Binding-site contacts:
Ligand atom C7 contacts residue ASN1074 of chain 1.E at 3.6 Å.
Ligand atom C8 contacts residue GLU1072 of chain 1.E at 3.2 Å.
Ligand atom C7 contacts residue GLU1072 of chain 1.E at 4.4 Å.
Ligand atom C3 contacts residue ASN1074 of chain 1.E at 3.9 Å.
Ligand atom O7 contacts residue ALA706 of chain 1.E at 4.2 Å.
Ligand atom C2 contacts residue ASN1074 of chain 1.E at 2.6 Å.
Ligand atom C5 contacts residue ALA706 of chain 1.E at 3.7 Å (hydrophobic).
Ligand atom C8 contacts residue LYS1073 of chain 1.E at 4.2 Å.
Ligand atom C8 contacts residue ASN1074 of chain 1.E at 4.4 Å.
Ligand atom N2 contacts residue ALA706 of chain 1.E at 4.2 Å.
Ligand atom O5 contacts residue ASN1074 of chain 1.E at 2.4 Å (h-bond).
Ligand atom C4 contacts residue ALA706 of chain 1.E at 4.3 Å (hydrophobic).
Ligand atom C4 contacts residue ASN1074 of chain 1.E at 4.3 Å.
Ligand atom O7 contacts residue ASN1074 of chain 1.E at 3.5 Å (h-bond).
Ligand atom C1 contacts residue ASN1074 of chain 1.E at 1.5 Å.
Ligand atom C7 contacts residue ALA706 of chain 1.E at 4.4 Å (hydrophobic).
Ligand atom O4 contacts residue ALA706 of chain 1.E at 3.8 Å.
Ligand atom N2 contacts residue ASN1074 of chain 1.E at 2.9 Å (h-bond).
Ligand atom C5 contacts residue ASN1074 of chain 1.E at 3.6 Å.
Ligand atom C6 contacts residue ALA706 of chain 1.E at 4.2 Å (hydrophobic).

A protein and the small-molecule ligand that binds it are described below.
Small molecule (SMILES): CC(=O)N[C@H]1[C@H](O[C@H]2[C@H](O)[C@@H](NC(C)=O)CO[C@@H]2CO)O[C@H](CO)[C@@H](O)[C@@H]1O

Sequence of chain 1.E:
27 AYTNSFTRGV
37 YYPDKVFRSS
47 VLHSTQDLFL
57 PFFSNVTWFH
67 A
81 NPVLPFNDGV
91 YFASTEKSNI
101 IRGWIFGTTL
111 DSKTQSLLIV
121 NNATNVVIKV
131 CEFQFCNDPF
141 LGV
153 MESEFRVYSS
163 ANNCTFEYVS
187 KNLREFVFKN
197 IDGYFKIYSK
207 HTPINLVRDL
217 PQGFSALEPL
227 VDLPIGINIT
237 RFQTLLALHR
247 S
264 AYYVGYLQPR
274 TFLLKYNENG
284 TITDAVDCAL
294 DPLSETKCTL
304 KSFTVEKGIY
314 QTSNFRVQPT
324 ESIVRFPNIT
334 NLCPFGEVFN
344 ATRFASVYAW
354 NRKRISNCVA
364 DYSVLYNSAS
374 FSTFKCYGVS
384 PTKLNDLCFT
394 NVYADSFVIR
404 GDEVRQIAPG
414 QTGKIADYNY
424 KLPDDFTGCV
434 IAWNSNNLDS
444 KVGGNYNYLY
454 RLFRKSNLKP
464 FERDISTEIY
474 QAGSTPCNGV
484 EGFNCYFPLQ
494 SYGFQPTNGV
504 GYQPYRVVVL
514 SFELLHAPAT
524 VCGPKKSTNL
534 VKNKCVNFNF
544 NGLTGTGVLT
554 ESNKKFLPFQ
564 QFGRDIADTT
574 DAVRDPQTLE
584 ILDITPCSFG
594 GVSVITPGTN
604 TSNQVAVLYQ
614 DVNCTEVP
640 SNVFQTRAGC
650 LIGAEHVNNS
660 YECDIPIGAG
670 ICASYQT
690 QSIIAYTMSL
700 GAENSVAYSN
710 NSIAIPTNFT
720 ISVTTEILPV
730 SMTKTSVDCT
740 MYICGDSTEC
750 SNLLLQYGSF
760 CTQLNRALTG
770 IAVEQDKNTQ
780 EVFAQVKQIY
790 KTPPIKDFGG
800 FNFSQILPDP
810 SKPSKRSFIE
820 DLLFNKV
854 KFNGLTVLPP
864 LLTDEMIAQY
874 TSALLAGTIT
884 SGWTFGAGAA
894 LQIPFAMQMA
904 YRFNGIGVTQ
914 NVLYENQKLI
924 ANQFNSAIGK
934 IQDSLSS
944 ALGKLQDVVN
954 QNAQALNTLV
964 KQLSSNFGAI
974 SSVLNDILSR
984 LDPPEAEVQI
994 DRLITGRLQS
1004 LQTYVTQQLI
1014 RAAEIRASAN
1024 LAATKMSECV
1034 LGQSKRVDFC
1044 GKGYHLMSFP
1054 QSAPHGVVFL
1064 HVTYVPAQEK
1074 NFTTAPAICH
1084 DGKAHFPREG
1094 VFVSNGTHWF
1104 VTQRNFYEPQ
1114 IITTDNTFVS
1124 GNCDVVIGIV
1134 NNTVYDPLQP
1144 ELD